Sequence of chain 1.C:
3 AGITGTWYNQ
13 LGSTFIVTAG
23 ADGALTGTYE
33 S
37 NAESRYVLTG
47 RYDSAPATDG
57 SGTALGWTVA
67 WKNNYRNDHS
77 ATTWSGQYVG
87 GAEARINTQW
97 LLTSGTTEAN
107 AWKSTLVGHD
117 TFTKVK

Sequence of chain 3.D:
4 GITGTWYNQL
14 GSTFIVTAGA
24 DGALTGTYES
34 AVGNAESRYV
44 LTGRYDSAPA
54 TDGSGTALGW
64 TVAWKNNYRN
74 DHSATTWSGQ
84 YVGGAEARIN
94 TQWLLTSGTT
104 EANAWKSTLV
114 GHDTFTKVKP

Binding-site contacts:
Ligand atom C34 contacts residue TRP108 of chain 1.C at 3.8 Å (hydrophobic).
Ligand atom C35 contacts residue ASP116 of chain 3.D at 3.7 Å.
Ligand atom O4 contacts residue ASN73 of chain 3.D at 2.6 Å (h-bond).
Ligand atom N contacts residue ASP74 of chain 3.D at 3.0 Å (salt-bridge).
Ligand atom C18 contacts residue SER33 of chain 3.D at 3.5 Å.
Ligand atom C6 contacts residue ASP74 of chain 3.D at 3.7 Å.
Ligand atom C25 contacts residue ARG72 of chain 3.D at 3.6 Å.
Ligand atom C35 contacts residue TYR31 of chain 3.D at 3.5 Å (hydrophobic).
Ligand atom C6 contacts residue TRP67 of chain 3.D at 3.5 Å (hydrophobic).
Ligand atom C12 contacts residue PEG1 of chain 3.L at 3.4 Å.
Ligand atom S contacts residue TRP67 of chain 3.D at 3.6 Å.
Ligand atom C35 contacts residue ASN11 of chain 3.D at 3.7 Å.
Ligand atom O contacts residue SER33 of chain 3.D at 3.5 Å (h-bond).
Ligand atom C35 contacts residue LEU13 of chain 3.D at 3.6 Å (hydrophobic).
Ligand atom O7 contacts residue ASN11 of chain 3.D at 3.0 Å (h-bond).
Ligand atom C11 contacts residue PEG1 of chain 3.L at 3.5 Å.
Ligand atom C27 contacts residue ARG72 of chain 3.D at 3.6 Å.
Ligand atom S contacts residue TRP80 of chain 3.D at 3.7 Å.
Ligand atom C26 contacts residue ARG72 of chain 3.D at 3.7 Å.
Ligand atom O7 contacts residue SER15 of chain 3.D at 2.8 Å (h-bond).
Ligand atom C10 contacts residue PEG1 of chain 3.L at 3.7 Å.
Ligand atom C4 contacts residue TRP67 of chain 3.D at 3.7 Å (hydrophobic).
Ligand atom C1 contacts residue TRP96 of chain 3.D at 3.4 Å (hydrophobic).
Ligand atom N4 contacts residue LEU13 of chain 3.D at 3.6 Å.
Ligand atom O2 contacts residue TRP108 of chain 1.C at 3.6 Å.
Ligand atom S contacts residue THR78 of chain 3.D at 3.4 Å (h-bond).
Ligand atom N5 contacts residue LEU13 of chain 3.D at 3.8 Å.
Ligand atom O contacts residue TYR42 of chain 3.D at 3.5 Å (h-bond).
Ligand atom C23 contacts residue ALA34 of chain 3.D at 3.4 Å (hydrophobic).
Ligand atom N5 contacts residue ASP116 of chain 3.D at 2.8 Å (salt-bridge).
Ligand atom O4 contacts residue ARG72 of chain 3.D at 3.5 Å.
Ligand atom O1 contacts residue SER15 of chain 3.D at 3.7 Å.
Ligand atom C16 contacts residue TRP108 of chain 1.C at 3.6 Å (hydrophobic).
Ligand atom C contacts residue TRP96 of chain 3.D at 3.7 Å (hydrophobic).
Ligand atom O5 contacts residue ARG72 of chain 3.D at 3.6 Å.
Ligand atom O contacts residue TRP67 of chain 3.D at 3.8 Å.
Ligand atom O5 contacts residue TYR71 of chain 3.D at 3.5 Å (h-bond).
Ligand atom O1 contacts residue SER33 of chain 3.D at 3.5 Å.
Ligand atom O7 contacts residue TYR31 of chain 3.D at 2.7 Å (h-bond).
Ligand atom C2 contacts residue TRP108 of chain 1.C at 3.6 Å (hydrophobic).

This small molecule binds to this protein.
Small molecule (SMILES): O=C(CCCC[C@@H]1SC[C@@H]2NC(=O)N[C@@H]21)NNc1c(-c2ccc(S(=O)(=O)N3CCOCC3)cc2)cccc1-c1ccc(S(=O)(=O)N2CCOCC2)cc1